Binding-site contacts:
Ligand atom C05 contacts residue LU81 of chain 1.S at 3.6 Å.
Ligand atom C02 contacts residue ASP95 of chain 1.B at 3.7 Å.
Ligand atom C05 contacts residue SER92 of chain 1.B at 3.9 Å.
Ligand atom N06 contacts residue LU81 of chain 1.S at 2.9 Å.
Ligand atom N04 contacts residue LU81 of chain 1.S at 4.2 Å.
Ligand atom N06 contacts residue SER92 of chain 1.B at 3.1 Å.
Ligand atom O07 contacts residue LU81 of chain 1.S at 4.0 Å.
Ligand atom C01 contacts residue ASP95 of chain 1.B at 2.9 Å.
Ligand atom N06 contacts residue LYS142 of chain 1.B at 4.5 Å.
Ligand atom N06 contacts residue ASP95 of chain 1.B at 2.8 Å (salt-bridge).
Ligand atom N06 contacts residue GLY91 of chain 1.B at 4.5 Å.
Ligand atom N04 contacts residue ASP95 of chain 1.B at 2.7 Å (salt-bridge).
Ligand atom C01 contacts residue TYR94 of chain 1.B at 4.0 Å (hydrophobic).
Ligand atom C05 contacts residue ASP95 of chain 1.B at 3.3 Å.
Ligand atom C01 contacts residue LYS142 of chain 1.B at 4.5 Å.
Ligand atom N04 contacts residue SER92 of chain 1.B at 3.6 Å.
Ligand atom C03 contacts residue LYS142 of chain 1.B at 3.2 Å.
Ligand atom O07 contacts residue ASP95 of chain 1.B at 4.5 Å.

This protein binds this small molecule.
Small molecule (SMILES): CC(C)NC(N)=O

Sequence of chain 1.B:
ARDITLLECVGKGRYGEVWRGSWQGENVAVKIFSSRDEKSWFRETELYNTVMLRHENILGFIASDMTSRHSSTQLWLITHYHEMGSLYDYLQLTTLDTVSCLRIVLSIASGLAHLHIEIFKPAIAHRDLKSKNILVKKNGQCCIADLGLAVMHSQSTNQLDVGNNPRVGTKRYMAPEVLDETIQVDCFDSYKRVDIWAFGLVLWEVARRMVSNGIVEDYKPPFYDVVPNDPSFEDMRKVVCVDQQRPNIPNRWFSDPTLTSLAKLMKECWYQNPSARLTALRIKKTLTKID